The protein below binds the small molecule below.
Small molecule (SMILES): OC[C@H]1O[C@@H](O)[C@@H](O)[C@@H](O)[C@@H]1O

Sequence of chain 1.C:
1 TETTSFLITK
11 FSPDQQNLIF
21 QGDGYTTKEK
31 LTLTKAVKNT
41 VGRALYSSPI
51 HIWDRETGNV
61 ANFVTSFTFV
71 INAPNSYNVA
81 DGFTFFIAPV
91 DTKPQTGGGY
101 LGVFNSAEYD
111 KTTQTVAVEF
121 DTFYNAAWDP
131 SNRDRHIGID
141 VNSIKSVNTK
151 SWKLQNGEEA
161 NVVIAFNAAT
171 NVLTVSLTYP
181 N

Binding-site contacts:
Ligand atom O3 contacts residue MAN1 of chain 1.I at 0.2 Å (h-bond).
Ligand atom C4 contacts residue ASP81 of chain 1.C at 3.5 Å.
Ligand atom O3 contacts residue GLY99 of chain 1.C at 2.7 Å (h-bond).
Ligand atom O6 contacts residue ALA30 of chain 1.D at 2.9 Å (h-bond).
Ligand atom C6 contacts residue PHE123 of chain 1.C at 3.6 Å (hydrophobic).
Ligand atom C2 contacts residue MAN1 of chain 1.I at 0.2 Å.
Ligand atom O4 contacts residue MAN1 of chain 1.I at 0.2 Å (h-bond).
Ligand atom O4 contacts residue GLY99 of chain 1.C at 3.2 Å (h-bond).
Ligand atom C5 contacts residue PHE123 of chain 1.C at 3.8 Å (hydrophobic).
Ligand atom O1 contacts residue MAN1 of chain 1.I at 1.3 Å.
Ligand atom C3 contacts residue MAN1 of chain 1.I at 0.2 Å.
Ligand atom C5 contacts residue MAN1 of chain 1.I at 0.2 Å.
Ligand atom O5 contacts residue MAN1 of chain 1.I at 0.2 Å (h-bond).
Ligand atom C4 contacts residue ASN125 of chain 1.C at 4.0 Å.
Ligand atom O6 contacts residue MAN1 of chain 1.I at 0.2 Å (h-bond).
Ligand atom O6 contacts residue GLY29 of chain 1.D at 3.2 Å.
Ligand atom O4 contacts residue GLY98 of chain 1.C at 4.1 Å.
Ligand atom C3 contacts residue GLY99 of chain 1.C at 3.7 Å.
Ligand atom C6 contacts residue ALA80 of chain 1.C at 3.8 Å (hydrophobic).
Ligand atom O6 contacts residue GLU31 of chain 1.D at 3.2 Å (salt-bridge).
Ligand atom C1 contacts residue MAN1 of chain 1.I at 0.2 Å.
Ligand atom C6 contacts residue ALA30 of chain 1.D at 3.9 Å (hydrophobic).
Ligand atom C4 contacts residue MAN1 of chain 1.I at 0.2 Å.
Ligand atom C4 contacts residue GLY99 of chain 1.C at 3.5 Å.
Ligand atom O3 contacts residue GLY98 of chain 1.C at 3.7 Å.
Ligand atom O5 contacts residue GLY29 of chain 1.D at 4.0 Å.
Ligand atom O1 contacts residue ALA30 of chain 1.D at 3.5 Å.
Ligand atom O2 contacts residue MAN1 of chain 1.I at 0.2 Å (h-bond).
Ligand atom O4 contacts residue ASP81 of chain 1.C at 2.7 Å (salt-bridge).
Ligand atom C6 contacts residue MAN1 of chain 1.I at 0.2 Å.
Ligand atom O6 contacts residue ASP81 of chain 1.C at 2.9 Å (salt-bridge).
Ligand atom O4 contacts residue PHE123 of chain 1.C at 3.6 Å.
Ligand atom O5 contacts residue ALA30 of chain 1.D at 3.1 Å (h-bond).
Ligand atom C1 contacts residue ALA30 of chain 1.D at 4.0 Å (hydrophobic).
Ligand atom O2 contacts residue GLY29 of chain 1.D at 3.8 Å.
Ligand atom O4 contacts residue ASN125 of chain 1.C at 2.8 Å (h-bond).
Ligand atom C6 contacts residue GLU31 of chain 1.D at 4.0 Å.
Ligand atom O2 contacts residue GLY98 of chain 1.C at 4.0 Å.
Ligand atom O6 contacts residue ALA80 of chain 1.C at 3.6 Å.
Ligand atom C6 contacts residue ASP81 of chain 1.C at 3.5 Å.

Sequence of chain 1.D:
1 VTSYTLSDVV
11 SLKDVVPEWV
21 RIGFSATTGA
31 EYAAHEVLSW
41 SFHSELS